This protein binds this small molecule.
Small molecule (SMILES): Nc1ccn([C@H]2C[C@H](O[P](=O)(O)OC[C@H]3O[C@@H](n4cnc5c(N)ncnc54)C[C@@H]3O)[C@@H](COP(=O)(O)O)O2)c(=O)n1

Sequence of chain 1.A:
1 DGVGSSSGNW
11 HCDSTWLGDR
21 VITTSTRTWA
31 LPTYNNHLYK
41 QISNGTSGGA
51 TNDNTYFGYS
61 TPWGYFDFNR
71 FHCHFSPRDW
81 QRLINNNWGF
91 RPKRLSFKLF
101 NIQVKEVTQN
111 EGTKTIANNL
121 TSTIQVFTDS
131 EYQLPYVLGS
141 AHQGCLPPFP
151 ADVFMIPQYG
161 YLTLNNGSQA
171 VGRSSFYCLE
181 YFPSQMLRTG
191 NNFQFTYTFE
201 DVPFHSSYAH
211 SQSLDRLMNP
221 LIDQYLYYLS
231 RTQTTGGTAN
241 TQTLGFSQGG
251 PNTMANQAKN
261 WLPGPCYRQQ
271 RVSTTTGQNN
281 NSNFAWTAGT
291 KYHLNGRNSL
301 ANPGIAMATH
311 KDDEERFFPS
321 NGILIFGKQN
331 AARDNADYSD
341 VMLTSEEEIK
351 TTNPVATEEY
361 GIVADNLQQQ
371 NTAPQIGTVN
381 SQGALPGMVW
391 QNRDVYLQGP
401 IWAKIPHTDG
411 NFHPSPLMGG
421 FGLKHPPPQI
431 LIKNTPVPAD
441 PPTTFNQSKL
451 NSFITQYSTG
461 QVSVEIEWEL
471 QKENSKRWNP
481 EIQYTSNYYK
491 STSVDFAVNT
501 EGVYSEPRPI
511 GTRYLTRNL

Binding-site contacts:
Ligand atom C6 contacts residue SER415 of chain 1.A at 4.1 Å.
Ligand atom C6 contacts residue PRO203 of chain 1.A at 4.0 Å (hydrophobic).
Ligand atom C4 contacts residue PRO203 of chain 1.A at 4.1 Å (hydrophobic).
Ligand atom C5 contacts residue PRO203 of chain 1.A at 3.9 Å (hydrophobic).
Ligand atom C5 contacts residue VAL202 of chain 1.A at 3.6 Å (hydrophobic).
Ligand atom C5 contacts residue PRO203 of chain 1.A at 4.0 Å (hydrophobic).
Ligand atom C2 contacts residue GLY422 of chain 1.A at 3.3 Å.
Ligand atom C6 contacts residue GLY422 of chain 1.A at 3.8 Å.
Ligand atom C1' contacts residue PRO203 of chain 1.A at 4.1 Å (hydrophobic).
Ligand atom N6 contacts residue GLY422 of chain 1.A at 3.4 Å (h-bond).
Ligand atom N6 contacts residue GLY420 of chain 1.A at 3.7 Å.
Ligand atom C2 contacts residue PRO203 of chain 1.A at 3.9 Å (hydrophobic).
Ligand atom C4 contacts residue ASP201 of chain 1.A at 3.7 Å.
Ligand atom N4 contacts residue VAL202 of chain 1.A at 2.9 Å (h-bond).
Ligand atom C6 contacts residue PRO203 of chain 1.A at 4.0 Å (hydrophobic).
Ligand atom N1 contacts residue PRO203 of chain 1.A at 4.1 Å.
Ligand atom N3 contacts residue PRO414 of chain 1.A at 4.2 Å.
Ligand atom N7 contacts residue HIS413 of chain 1.A at 4.1 Å.
Ligand atom N7 contacts residue PRO203 of chain 1.A at 4.2 Å.
Ligand atom C5 contacts residue SER415 of chain 1.A at 4.1 Å.
Ligand atom C8 contacts residue HIS413 of chain 1.A at 3.8 Å.
Ligand atom C5 contacts residue ASP201 of chain 1.A at 4.1 Å.
Ligand atom N3 contacts residue PRO203 of chain 1.A at 4.2 Å.
Ligand atom C2' contacts residue PRO203 of chain 1.A at 3.3 Å (hydrophobic).
Ligand atom N1 contacts residue GLY422 of chain 1.A at 3.0 Å (h-bond).
Ligand atom C5 contacts residue ARG91 of chain 1.A at 4.1 Å.
Ligand atom N7 contacts residue SER415 of chain 1.A at 4.0 Å.
Ligand atom C6 contacts residue VAL202 of chain 1.A at 4.2 Å (hydrophobic).
Ligand atom C4 contacts residue VAL202 of chain 1.A at 3.7 Å (hydrophobic).
Ligand atom N1 contacts residue VAL202 of chain 1.A at 3.6 Å.
Ligand atom N7 contacts residue ASN392 of chain 1.A at 4.2 Å.
Ligand atom N1 contacts residue PRO203 of chain 1.A at 3.8 Å.
Ligand atom N6 contacts residue SER415 of chain 1.A at 3.6 Å.
Ligand atom C2 contacts residue VAL202 of chain 1.A at 4.2 Å (hydrophobic).
Ligand atom C2' contacts residue PRO414 of chain 1.A at 3.8 Å (hydrophobic).
Ligand atom C4 contacts residue PRO203 of chain 1.A at 4.2 Å (hydrophobic).
Ligand atom C2' contacts residue HIS413 of chain 1.A at 3.8 Å.
Ligand atom N6 contacts residue PHE421 of chain 1.A at 3.9 Å.
Ligand atom N4 contacts residue ASP201 of chain 1.A at 2.5 Å.
Ligand atom N3 contacts residue ASP201 of chain 1.A at 4.1 Å.